This protein binds this small molecule.
Small molecule (SMILES): CC(=O)N[C@H]1[C@H](O[C@H]2[C@H](O)[C@@H](NC(C)=O)CO[C@@H]2CO)O[C@H](CO)[C@@H](O[C@@H]2O[C@H](CO[C@H]3O[C@H](CO)[C@@H](O)[C@H](O)[C@@H]3O)[C@@H](O)[C@H](O[C@H]3O[C@H](CO)[C@@H](O)[C@H](O)[C@@H]3O)[C@@H]2O)[C@@H]1O

Sequence of chain 1.J:
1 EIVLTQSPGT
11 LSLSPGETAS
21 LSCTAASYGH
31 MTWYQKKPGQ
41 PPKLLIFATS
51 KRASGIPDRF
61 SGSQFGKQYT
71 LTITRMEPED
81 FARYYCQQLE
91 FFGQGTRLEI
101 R

Binding-site contacts:
Ligand atom C8 contacts residue PHE255 of chain 1.C at 3.6 Å (hydrophobic).
Ligand atom O5 contacts residue GLY107 of chain 1.I at 3.4 Å.
Ligand atom N2 contacts residue GLN64 of chain 1.J at 3.6 Å.
Ligand atom C8 contacts residue HIS30 of chain 1.J at 3.3 Å.
Ligand atom C6 contacts residue HIS30 of chain 1.J at 4.0 Å.
Ligand atom O6 contacts residue GLN64 of chain 1.J at 3.0 Å (h-bond).
Ligand atom N2 contacts residue ASN254 of chain 1.C at 3.0 Å (h-bond).
Ligand atom C7 contacts residue GLN64 of chain 1.J at 3.4 Å.
Ligand atom O7 contacts residue ASN254 of chain 1.C at 4.0 Å.
Ligand atom O6 contacts residue GLY66 of chain 1.J at 4.0 Å.
Ligand atom C2 contacts residue ASN254 of chain 1.C at 2.5 Å.
Ligand atom C5 contacts residue GLN64 of chain 1.J at 3.6 Å.
Ligand atom C2 contacts residue TYR28 of chain 1.J at 3.6 Å (hydrophobic).
Ligand atom C5 contacts residue ASN254 of chain 1.C at 3.8 Å.
Ligand atom C6 contacts residue GLN64 of chain 1.J at 3.7 Å.
Ligand atom C4 contacts residue GLN64 of chain 1.J at 3.8 Å.
Ligand atom C3 contacts residue GLY66 of chain 1.J at 4.0 Å.
Ligand atom C8 contacts residue TYR28 of chain 1.J at 3.3 Å (hydrophobic).
Ligand atom O6 contacts residue GLY107 of chain 1.I at 2.8 Å (h-bond).
Ligand atom O5 contacts residue ASN254 of chain 1.C at 2.4 Å (h-bond).
Ligand atom C5 contacts residue GLY29 of chain 1.J at 4.2 Å.
Ligand atom O6 contacts residue GLY29 of chain 1.J at 3.5 Å.
Ligand atom O6 contacts residue HIS30 of chain 1.J at 2.9 Å (h-bond).
Ligand atom O3 contacts residue GLN64 of chain 1.J at 3.0 Å (h-bond).
Ligand atom C6 contacts residue GLY29 of chain 1.J at 4.1 Å.
Ligand atom O4 contacts residue GLN64 of chain 1.J at 3.0 Å (h-bond).
Ligand atom C6 contacts residue GLY107 of chain 1.I at 3.6 Å.
Ligand atom O4 contacts residue TYR28 of chain 1.J at 4.0 Å.
Ligand atom C3 contacts residue ASN254 of chain 1.C at 3.9 Å.
Ligand atom C1 contacts residue ASN254 of chain 1.C at 1.5 Å.
Ligand atom O3 contacts residue TYR28 of chain 1.J at 4.1 Å.
Ligand atom C7 contacts residue ASN254 of chain 1.C at 3.7 Å.
Ligand atom C7 contacts residue TYR28 of chain 1.J at 3.6 Å (hydrophobic).
Ligand atom C8 contacts residue GLN64 of chain 1.J at 3.3 Å.
Ligand atom C8 contacts residue ASN254 of chain 1.C at 4.0 Å.
Ligand atom C8 contacts residue TYR69 of chain 1.J at 4.1 Å (hydrophobic).
Ligand atom O4 contacts residue PHE65 of chain 1.J at 3.3 Å.
Ligand atom O7 contacts residue GLN64 of chain 1.J at 3.4 Å (h-bond).
Ligand atom C3 contacts residue PHE65 of chain 1.J at 4.1 Å (hydrophobic).
Ligand atom N2 contacts residue TYR28 of chain 1.J at 2.9 Å (h-bond).

Sequence of chain 1.C:
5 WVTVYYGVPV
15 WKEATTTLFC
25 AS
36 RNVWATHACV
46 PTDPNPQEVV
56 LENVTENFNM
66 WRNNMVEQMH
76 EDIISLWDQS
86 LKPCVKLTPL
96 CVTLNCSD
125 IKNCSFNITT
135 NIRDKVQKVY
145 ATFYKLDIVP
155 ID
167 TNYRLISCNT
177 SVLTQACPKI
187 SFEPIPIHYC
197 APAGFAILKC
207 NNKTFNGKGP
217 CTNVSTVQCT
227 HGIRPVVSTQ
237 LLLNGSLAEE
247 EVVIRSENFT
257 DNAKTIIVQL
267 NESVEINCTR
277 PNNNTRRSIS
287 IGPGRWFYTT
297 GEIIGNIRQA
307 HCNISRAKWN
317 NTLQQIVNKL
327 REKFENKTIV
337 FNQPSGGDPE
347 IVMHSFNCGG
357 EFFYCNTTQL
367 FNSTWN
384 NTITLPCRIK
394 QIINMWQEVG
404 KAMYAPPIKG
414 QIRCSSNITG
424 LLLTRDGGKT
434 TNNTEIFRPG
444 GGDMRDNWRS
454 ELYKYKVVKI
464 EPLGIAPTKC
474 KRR

Sequence of chain 1.I:
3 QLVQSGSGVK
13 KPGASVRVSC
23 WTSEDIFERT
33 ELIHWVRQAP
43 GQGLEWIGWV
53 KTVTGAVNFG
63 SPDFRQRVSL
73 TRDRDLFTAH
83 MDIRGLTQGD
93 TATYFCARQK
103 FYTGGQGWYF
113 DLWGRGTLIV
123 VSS